Binding-site contacts:
Ligand atom C1 contacts residue SER157 of chain 2.C at 3.9 Å.
Ligand atom C8 contacts residue ASN154 of chain 2.C at 4.2 Å.
Ligand atom C2 contacts residue ASN154 of chain 2.C at 2.4 Å.
Ligand atom N2 contacts residue ASN154 of chain 2.C at 2.9 Å (h-bond).
Ligand atom C1 contacts residue ASN154 of chain 2.C at 1.4 Å.
Ligand atom C4 contacts residue ASN154 of chain 2.C at 4.2 Å.
Ligand atom C5 contacts residue ASN154 of chain 2.C at 3.7 Å.
Ligand atom C3 contacts residue ASN154 of chain 2.C at 3.8 Å.
Ligand atom O5 contacts residue SER157 of chain 2.C at 3.8 Å.
Ligand atom C7 contacts residue ASN154 of chain 2.C at 4.0 Å.
Ligand atom O5 contacts residue ASN154 of chain 2.C at 2.4 Å (h-bond).

Sequence of chain 2.C:
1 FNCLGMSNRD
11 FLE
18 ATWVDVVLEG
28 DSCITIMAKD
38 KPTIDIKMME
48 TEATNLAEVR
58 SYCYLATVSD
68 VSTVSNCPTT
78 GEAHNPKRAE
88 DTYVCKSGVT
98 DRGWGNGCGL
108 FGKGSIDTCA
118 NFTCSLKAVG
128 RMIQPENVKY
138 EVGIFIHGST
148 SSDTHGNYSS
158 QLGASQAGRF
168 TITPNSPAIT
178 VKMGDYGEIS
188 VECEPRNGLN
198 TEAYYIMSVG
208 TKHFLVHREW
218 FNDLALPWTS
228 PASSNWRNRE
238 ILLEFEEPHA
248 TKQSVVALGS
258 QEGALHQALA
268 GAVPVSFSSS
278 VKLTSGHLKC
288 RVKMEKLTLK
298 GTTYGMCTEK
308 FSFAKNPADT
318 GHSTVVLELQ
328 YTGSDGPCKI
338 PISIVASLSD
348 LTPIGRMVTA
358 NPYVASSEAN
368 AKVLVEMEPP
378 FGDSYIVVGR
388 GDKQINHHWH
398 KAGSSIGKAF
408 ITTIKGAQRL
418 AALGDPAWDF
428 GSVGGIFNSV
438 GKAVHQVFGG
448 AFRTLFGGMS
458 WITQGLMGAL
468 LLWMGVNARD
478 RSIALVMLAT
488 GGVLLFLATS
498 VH

This small molecule binds to this protein.
Small molecule (SMILES): CC(=O)N[C@@H]1[C@@H](O)[C@H](O)[C@@H](CO)O[C@H]1O